Sequence of chain 43.E:
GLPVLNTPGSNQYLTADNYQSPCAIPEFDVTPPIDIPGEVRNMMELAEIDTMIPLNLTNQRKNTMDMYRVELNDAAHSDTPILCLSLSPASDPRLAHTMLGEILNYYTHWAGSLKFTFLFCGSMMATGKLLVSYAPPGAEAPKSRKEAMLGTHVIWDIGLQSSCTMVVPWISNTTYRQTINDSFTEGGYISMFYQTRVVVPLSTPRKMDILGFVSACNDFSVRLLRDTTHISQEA

Sequence of chain 44.B:
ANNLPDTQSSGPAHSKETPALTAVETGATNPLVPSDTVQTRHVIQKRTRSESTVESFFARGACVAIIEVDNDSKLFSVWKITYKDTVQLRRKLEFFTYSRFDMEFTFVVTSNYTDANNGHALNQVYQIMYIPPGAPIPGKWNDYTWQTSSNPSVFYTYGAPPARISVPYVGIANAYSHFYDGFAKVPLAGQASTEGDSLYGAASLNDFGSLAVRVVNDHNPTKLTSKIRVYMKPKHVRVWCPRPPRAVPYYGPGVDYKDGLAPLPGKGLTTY

Binding-site contacts:
Ligand atom C12 contacts residue PHE111 of chain 44.B at 3.8 Å (hydrophobic).
Ligand atom C6 contacts residue TYR89 of chain 44.B at 3.7 Å (hydrophobic).
Ligand atom C9 contacts residue PHE214 of chain 44.B at 3.7 Å (hydrophobic).
Ligand atom C17 contacts residue TYR136 of chain 44.B at 3.7 Å (hydrophobic).
Ligand atom C13 contacts residue MET109 of chain 44.B at 3.4 Å (hydrophobic).
Ligand atom C11 contacts residue ILE87 of chain 44.B at 3.8 Å (hydrophobic).
Ligand atom C21 contacts residue SER105 of chain 44.B at 3.8 Å.
Ligand atom O1 contacts residue PHE214 of chain 44.B at 3.8 Å.
Ligand atom C1 contacts residue TYR182 of chain 44.B at 3.8 Å (hydrophobic).
Ligand atom CL3 contacts residue LEU217 of chain 44.B at 3.8 Å.
Ligand atom C21 contacts residue HIS184 of chain 44.B at 3.6 Å.
Ligand atom O3 contacts residue TYR89 of chain 44.B at 3.6 Å.
Ligand atom C7 contacts residue PHE214 of chain 44.B at 3.5 Å (hydrophobic).
Ligand atom C13 contacts residue ILE87 of chain 44.B at 3.7 Å (hydrophobic).
Ligand atom CL2 contacts residue ALA24 of chain 43.E at 3.5 Å.
Ligand atom CL2 contacts residue TYR136 of chain 44.B at 3.6 Å.
Ligand atom O2 contacts residue VAL173 of chain 44.B at 3.4 Å.
Ligand atom C16 contacts residue TYR136 of chain 44.B at 3.8 Å (hydrophobic).
Ligand atom C12 contacts residue ILE87 of chain 44.B at 3.8 Å (hydrophobic).
Ligand atom C8 contacts residue MET109 of chain 44.B at 3.4 Å (hydrophobic).
Ligand atom C10 contacts residue TYR136 of chain 44.B at 3.5 Å (hydrophobic).
Ligand atom C21 contacts residue TYR182 of chain 44.B at 3.8 Å (hydrophobic).
Ligand atom C16 contacts residue ALA24 of chain 43.E at 3.8 Å (hydrophobic).
Ligand atom C19 contacts residue LEU217 of chain 44.B at 3.8 Å (hydrophobic).
Ligand atom C5 contacts residue TYR89 of chain 44.B at 3.5 Å (hydrophobic).
Ligand atom C17 contacts residue ALA24 of chain 43.E at 3.7 Å (hydrophobic).
Ligand atom C2 contacts residue PHE214 of chain 44.B at 3.6 Å (hydrophobic).
Ligand atom O3 contacts residue PHE107 of chain 44.B at 3.6 Å.
Ligand atom C9 contacts residue VAL176 of chain 44.B at 3.6 Å (hydrophobic).
Ligand atom C4 contacts residue MET109 of chain 44.B at 3.8 Å (hydrophobic).
Ligand atom C3 contacts residue MET109 of chain 44.B at 3.7 Å (hydrophobic).
Ligand atom O1 contacts residue MET109 of chain 44.B at 3.7 Å.
Ligand atom C20 contacts residue LEU217 of chain 44.B at 3.8 Å (hydrophobic).
Ligand atom C20 contacts residue ILE171 of chain 44.B at 3.8 Å (hydrophobic).
Ligand atom CL3 contacts residue PHE111 of chain 44.B at 3.8 Å.
Ligand atom C13 contacts residue PHE111 of chain 44.B at 3.7 Å (hydrophobic).
Ligand atom O1 contacts residue ILE87 of chain 44.B at 3.7 Å.
Ligand atom C14 contacts residue TYR136 of chain 44.B at 3.5 Å (hydrophobic).
Ligand atom C7 contacts residue MET109 of chain 44.B at 3.3 Å (hydrophobic).
Ligand atom CL2 contacts residue ILE25 of chain 43.E at 3.4 Å.

The small molecule below binds the protein below.
Small molecule (SMILES): COc1ccc(OCc2ccc(COc3c(Cl)cccc3Cl)cc2)c(Cl)c1